A small-molecule ligand and the protein it binds are described below.
Small molecule (SMILES): N[C@H](CO)COP(=O)(O)O

Binding-site contacts:
Ligand atom O1P contacts residue SER36 of chain 3.B at 2.5 Å (h-bond).
Ligand atom O3P contacts residue SER36 of chain 3.B at 2.5 Å (h-bond).
Ligand atom O4P contacts residue SER36 of chain 3.B at 2.5 Å (h-bond).
Ligand atom P contacts residue SER36 of chain 3.B at 1.6 Å.

Sequence of chain 3.B:
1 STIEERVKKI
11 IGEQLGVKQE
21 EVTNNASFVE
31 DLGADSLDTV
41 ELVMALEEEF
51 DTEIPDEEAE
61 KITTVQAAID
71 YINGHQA